A small-molecule ligand and the protein it binds are described below.
Small molecule (SMILES): Nc1nc(=O)c2ncn([C@@H]3O[C@H](CO)[C@@H](O[P](=O)(O)OC[C@H]4O[C@@H](n5ccc(=O)[nH]c5=O)[C@H](O)[C@@H]4O[P](=O)(O)OC[C@H]4O[C@@H](n5ccc(=O)[nH]c5=O)[C@H](O)[C@@H]4O[P](=O)(O)OC[C@H]4O[C@@H](n5ccc(=O)[nH]c5=O)[C@H](O)[C@@H]4O[P](=O)(O)OC[C@H]4O[C@@H](n5ccc(=O)[nH]c5=O)[C@H](O)[C@@H]4O[P](=O)(O)OC[C@H]4O[C@@H](n5ccc(=O)[nH]c5=O)[C@H](O)[C@@H]4O)[C@H]3O)c2[nH]1

Sequence of chain 6.A:
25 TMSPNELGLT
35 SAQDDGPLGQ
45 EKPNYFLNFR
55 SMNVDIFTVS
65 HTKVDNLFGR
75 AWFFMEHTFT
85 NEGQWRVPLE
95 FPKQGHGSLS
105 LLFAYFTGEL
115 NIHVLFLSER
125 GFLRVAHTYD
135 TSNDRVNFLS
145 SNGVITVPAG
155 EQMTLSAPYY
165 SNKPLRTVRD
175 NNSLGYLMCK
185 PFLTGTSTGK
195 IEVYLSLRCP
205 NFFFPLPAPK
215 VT

Binding-site contacts:
Ligand atom C4' contacts residue ARG202 of chain 6.A at 3.8 Å.
Ligand atom N1 contacts residue TYR58 of chain 6.B at 3.6 Å.
Ligand atom O4' contacts residue ARG202 of chain 6.A at 4.0 Å.
Ligand atom N2 contacts residue ARG55 of chain 6.B at 3.7 Å.
Ligand atom O2 contacts residue CYS203 of chain 6.A at 4.0 Å.
Ligand atom C5' contacts residue ARG202 of chain 6.A at 3.0 Å.
Ligand atom C5 contacts residue ARG68 of chain 6.B at 3.9 Å.
Ligand atom C6 contacts residue ARG68 of chain 6.B at 3.8 Å.
Ligand atom O4' contacts residue CYS203 of chain 6.A at 3.5 Å (h-bond).
Ligand atom N2 contacts residue ALA56 of chain 6.B at 3.3 Å (h-bond).
Ligand atom O2' contacts residue LEU41 of chain 6.B at 4.1 Å.
Ligand atom C4 contacts residue ARG68 of chain 6.B at 3.7 Å.
Ligand atom C6 contacts residue TYR58 of chain 6.B at 3.5 Å (hydrophobic).
Ligand atom C2' contacts residue ARG55 of chain 6.B at 3.6 Å.
Ligand atom O5' contacts residue ARG202 of chain 6.A at 3.9 Å.
Ligand atom C2 contacts residue ALA56 of chain 6.B at 3.7 Å (hydrophobic).
Ligand atom N3 contacts residue ASN205 of chain 6.A at 3.7 Å.
Ligand atom P contacts residue ARG202 of chain 6.A at 3.8 Å.
Ligand atom N1 contacts residue ALA56 of chain 6.B at 3.2 Å (h-bond).
Ligand atom N1 contacts residue ARG68 of chain 6.B at 4.1 Å.
Ligand atom O2 contacts residue TYR58 of chain 6.B at 3.8 Å.
Ligand atom O4 contacts residue ARG68 of chain 6.B at 3.7 Å.
Ligand atom O2 contacts residue ARG55 of chain 6.B at 3.2 Å (salt-bridge).
Ligand atom O2' contacts residue ARG55 of chain 6.B at 2.7 Å (salt-bridge).
Ligand atom C1' contacts residue ARG55 of chain 6.B at 3.4 Å.
Ligand atom C2 contacts residue ARG55 of chain 6.B at 3.9 Å.
Ligand atom C4' contacts residue CYS203 of chain 6.A at 3.9 Å (hydrophobic).
Ligand atom O6 contacts residue TYR58 of chain 6.B at 3.0 Å (h-bond).
Ligand atom O4' contacts residue ARG68 of chain 6.B at 3.8 Å.
Ligand atom O3' contacts residue ARG55 of chain 6.B at 3.6 Å.
Ligand atom N3 contacts residue ARG68 of chain 6.B at 4.1 Å.
Ligand atom N3 contacts residue ARG55 of chain 6.B at 3.5 Å (salt-bridge).
Ligand atom O4 contacts residue ASN205 of chain 6.A at 3.4 Å (h-bond).
Ligand atom C2 contacts residue ARG55 of chain 6.B at 3.9 Å.
Ligand atom C4 contacts residue ASN205 of chain 6.A at 4.0 Å.
Ligand atom OP2 contacts residue ARG55 of chain 6.B at 4.1 Å.
Ligand atom N1 contacts residue ARG55 of chain 6.B at 4.0 Å.
Ligand atom OP2 contacts residue ARG202 of chain 6.A at 2.5 Å (salt-bridge).
Ligand atom N1 contacts residue PHE57 of chain 6.B at 4.1 Å.
Ligand atom O6 contacts residue PHE57 of chain 6.B at 4.0 Å.

Sequence of chain 6.B:
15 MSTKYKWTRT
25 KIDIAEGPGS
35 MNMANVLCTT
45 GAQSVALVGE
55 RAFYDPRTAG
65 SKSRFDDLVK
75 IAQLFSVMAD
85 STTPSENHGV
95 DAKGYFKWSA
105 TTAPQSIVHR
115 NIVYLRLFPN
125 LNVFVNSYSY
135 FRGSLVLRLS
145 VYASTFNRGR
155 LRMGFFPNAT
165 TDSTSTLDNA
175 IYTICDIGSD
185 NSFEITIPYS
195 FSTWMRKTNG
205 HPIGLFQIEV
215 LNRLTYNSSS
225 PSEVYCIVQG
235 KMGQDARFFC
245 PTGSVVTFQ